Sequence of chain 2.A:
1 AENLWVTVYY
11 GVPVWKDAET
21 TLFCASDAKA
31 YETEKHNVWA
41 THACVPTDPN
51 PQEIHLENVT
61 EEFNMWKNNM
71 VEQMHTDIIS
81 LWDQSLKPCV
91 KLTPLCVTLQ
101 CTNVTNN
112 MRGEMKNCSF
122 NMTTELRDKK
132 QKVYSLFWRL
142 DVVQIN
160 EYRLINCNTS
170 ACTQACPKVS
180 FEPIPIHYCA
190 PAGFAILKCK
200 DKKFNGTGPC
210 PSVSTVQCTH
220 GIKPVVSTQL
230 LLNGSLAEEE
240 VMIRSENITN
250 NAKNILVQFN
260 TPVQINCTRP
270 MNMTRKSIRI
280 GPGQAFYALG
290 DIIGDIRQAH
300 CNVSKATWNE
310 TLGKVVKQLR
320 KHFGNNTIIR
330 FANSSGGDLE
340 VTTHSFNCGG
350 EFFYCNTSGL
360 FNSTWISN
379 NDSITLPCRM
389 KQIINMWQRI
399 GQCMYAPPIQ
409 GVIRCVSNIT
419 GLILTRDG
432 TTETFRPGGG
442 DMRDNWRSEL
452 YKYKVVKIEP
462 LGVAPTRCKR

This protein binds this small molecule.
Small molecule (SMILES): CC(=O)N[C@H]1[C@H](O[C@H]2[C@H](O)[C@@H](NC(C)=O)CO[C@@H]2CO)O[C@H](CO)[C@@H](O)[C@@H]1O

Binding-site contacts:
Ligand atom O3 contacts residue NAG1 of chain 2.L at 4.2 Å.
Ligand atom C4 contacts residue ASN332 of chain 2.A at 4.3 Å.
Ligand atom C1 contacts residue NAG2 of chain 2.L at 4.2 Å.
Ligand atom C8 contacts residue NAG1 of chain 2.L at 3.9 Å.
Ligand atom C6 contacts residue NAG1 of chain 2.M at 3.8 Å.
Ligand atom O4 contacts residue NAG2 of chain 2.L at 3.6 Å.
Ligand atom N2 contacts residue ASN332 of chain 2.A at 2.9 Å (h-bond).
Ligand atom C2 contacts residue SER357 of chain 2.A at 4.3 Å.
Ligand atom C1 contacts residue SER357 of chain 2.A at 3.8 Å.
Ligand atom O7 contacts residue ASN355 of chain 2.A at 3.7 Å.
Ligand atom C8 contacts residue THR341 of chain 2.A at 4.1 Å.
Ligand atom C7 contacts residue NAG1 of chain 2.L at 3.1 Å.
Ligand atom C8 contacts residue NAG2 of chain 2.L at 4.1 Å.
Ligand atom C8 contacts residue ASN332 of chain 2.A at 4.3 Å.
Ligand atom O6 contacts residue NAG1 of chain 2.M at 3.2 Å.
Ligand atom C1 contacts residue ASN332 of chain 2.A at 1.4 Å.
Ligand atom C7 contacts residue ASN332 of chain 2.A at 3.1 Å.
Ligand atom O5 contacts residue ASN332 of chain 2.A at 2.4 Å (h-bond).
Ligand atom N2 contacts residue NAG2 of chain 2.L at 4.0 Å.
Ligand atom C7 contacts residue SER357 of chain 2.A at 4.5 Å.
Ligand atom C3 contacts residue NAG2 of chain 2.L at 4.2 Å.
Ligand atom N2 contacts residue NAG1 of chain 2.L at 3.7 Å.
Ligand atom C5 contacts residue ASN332 of chain 2.A at 3.6 Å.
Ligand atom C4 contacts residue NAG2 of chain 2.L at 4.2 Å.
Ligand atom C3 contacts residue ASN332 of chain 2.A at 3.8 Å.
Ligand atom O5 contacts residue SER357 of chain 2.A at 3.9 Å.
Ligand atom O7 contacts residue SER357 of chain 2.A at 3.5 Å (h-bond).
Ligand atom N2 contacts residue SER333 of chain 2.A at 4.3 Å.
Ligand atom C5 contacts residue NAG2 of chain 2.L at 4.0 Å.
Ligand atom C1 contacts residue NAG1 of chain 2.L at 4.3 Å.
Ligand atom C8 contacts residue SER333 of chain 2.A at 3.8 Å.
Ligand atom O6 contacts residue NAG2 of chain 2.L at 4.0 Å.
Ligand atom O7 contacts residue NAG1 of chain 2.L at 2.6 Å (h-bond).
Ligand atom C4 contacts residue NAG1 of chain 2.L at 4.0 Å.
Ligand atom C6 contacts residue NAG2 of chain 2.L at 3.7 Å.
Ligand atom O5 contacts residue NAG2 of chain 2.L at 4.4 Å.
Ligand atom O7 contacts residue ASN332 of chain 2.A at 3.0 Å (h-bond).
Ligand atom C2 contacts residue NAG1 of chain 2.L at 3.9 Å.
Ligand atom C7 contacts residue SER333 of chain 2.A at 4.3 Å.
Ligand atom C2 contacts residue ASN332 of chain 2.A at 2.5 Å.